Sequence of chain 1.D:
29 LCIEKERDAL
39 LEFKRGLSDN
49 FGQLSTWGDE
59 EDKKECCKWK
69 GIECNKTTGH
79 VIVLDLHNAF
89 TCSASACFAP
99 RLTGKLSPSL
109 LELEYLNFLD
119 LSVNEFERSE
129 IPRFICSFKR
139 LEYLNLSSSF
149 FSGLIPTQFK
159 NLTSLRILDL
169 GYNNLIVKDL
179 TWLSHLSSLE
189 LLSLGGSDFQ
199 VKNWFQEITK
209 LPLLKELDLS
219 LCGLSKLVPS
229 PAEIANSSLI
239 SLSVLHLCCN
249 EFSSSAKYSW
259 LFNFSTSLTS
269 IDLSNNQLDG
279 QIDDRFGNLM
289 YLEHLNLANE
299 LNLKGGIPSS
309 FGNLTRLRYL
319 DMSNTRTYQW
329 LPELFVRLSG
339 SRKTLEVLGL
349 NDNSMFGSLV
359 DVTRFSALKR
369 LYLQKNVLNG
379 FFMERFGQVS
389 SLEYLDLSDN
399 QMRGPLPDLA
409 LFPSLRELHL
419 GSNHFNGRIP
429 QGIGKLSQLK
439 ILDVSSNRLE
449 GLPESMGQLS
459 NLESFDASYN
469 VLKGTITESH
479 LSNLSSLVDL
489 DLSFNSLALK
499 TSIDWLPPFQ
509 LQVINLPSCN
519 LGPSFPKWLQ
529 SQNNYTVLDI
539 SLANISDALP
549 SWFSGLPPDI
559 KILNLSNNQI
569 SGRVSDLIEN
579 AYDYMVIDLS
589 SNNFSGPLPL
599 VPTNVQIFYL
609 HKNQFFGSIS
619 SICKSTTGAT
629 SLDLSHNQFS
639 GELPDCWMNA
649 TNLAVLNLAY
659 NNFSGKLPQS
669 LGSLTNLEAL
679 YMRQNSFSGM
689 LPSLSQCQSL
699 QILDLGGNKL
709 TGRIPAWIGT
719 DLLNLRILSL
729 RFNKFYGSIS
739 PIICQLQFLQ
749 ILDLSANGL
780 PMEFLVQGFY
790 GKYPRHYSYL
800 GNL

Binding-site contacts:
Ligand atom C8 contacts residue SER307 of chain 1.D at 3.8 Å.
Ligand atom C7 contacts residue ASN311 of chain 1.D at 3.9 Å.
Ligand atom O5 contacts residue ASN311 of chain 1.D at 2.3 Å (h-bond).
Ligand atom C5 contacts residue ASN311 of chain 1.D at 3.6 Å.
Ligand atom O7 contacts residue ASN311 of chain 1.D at 4.4 Å.
Ligand atom C2 contacts residue ASN311 of chain 1.D at 2.4 Å.
Ligand atom C4 contacts residue ASN311 of chain 1.D at 4.1 Å.
Ligand atom C3 contacts residue ASN311 of chain 1.D at 3.7 Å.
Ligand atom N2 contacts residue ASN311 of chain 1.D at 3.0 Å (h-bond).
Ligand atom C1 contacts residue ASN311 of chain 1.D at 1.4 Å.
Ligand atom O7 contacts residue ASN286 of chain 1.D at 4.2 Å.
Ligand atom C2 contacts residue ASN286 of chain 1.D at 4.2 Å.

The protein below binds the small molecule below.
Small molecule (SMILES): CC(=O)N[C@H]1[C@H](O[C@H]2[C@H](O)[C@@H](NC(C)=O)CO[C@@H]2CO)O[C@H](CO)[C@@H](O[C@@H]2O[C@H](CO)[C@@H](O)[C@H](O)[C@@H]2O)[C@@H]1O